Binding-site contacts:
Ligand atom N6 contacts residue LYS184 of chain 1.F at 3.0 Å (salt-bridge).
Ligand atom N1 contacts residue LEU186 of chain 1.F at 2.9 Å (h-bond).
Ligand atom C4' contacts residue ASN242 of chain 1.F at 3.7 Å.
Ligand atom O2A contacts residue LYS150 of chain 1.F at 3.2 Å (salt-bridge).
Ligand atom C5' contacts residue ASN242 of chain 1.F at 3.2 Å.
Ligand atom C2 contacts residue LEU186 of chain 1.F at 3.5 Å (hydrophobic).
Ligand atom O3A contacts residue ASN242 of chain 1.F at 3.8 Å.
Ligand atom O1B contacts residue MG1 of chain 1.V at 2.7 Å.
Ligand atom O1A contacts residue ASP318 of chain 1.F at 3.8 Å.
Ligand atom N3 contacts residue TYR185 of chain 1.F at 3.5 Å.
Ligand atom PG contacts residue GLU331 of chain 1.F at 3.3 Å.
Ligand atom N6 contacts residue GLN183 of chain 1.F at 2.8 Å (h-bond).
Ligand atom N7 contacts residue GLN183 of chain 1.F at 3.2 Å (h-bond).
Ligand atom O2G contacts residue ARG202 of chain 1.F at 3.0 Å (salt-bridge).
Ligand atom O3G contacts residue ASN333 of chain 1.F at 2.8 Å (h-bond).
Ligand atom C5 contacts residue GLN183 of chain 1.F at 3.7 Å.
Ligand atom O3' contacts residue ASN242 of chain 1.F at 3.6 Å.
Ligand atom O2A contacts residue LYS74 of chain 1.F at 3.4 Å.
Ligand atom O2G contacts residue ASP318 of chain 1.F at 2.6 Å (salt-bridge).
Ligand atom C3B contacts residue ASN242 of chain 1.F at 3.6 Å.
Ligand atom O2G contacts residue ARG222 of chain 1.F at 3.5 Å (salt-bridge).
Ligand atom O1A contacts residue GLU331 of chain 1.F at 3.4 Å.
Ligand atom C6 contacts residue GLN183 of chain 1.F at 3.7 Å.
Ligand atom O2' contacts residue THR241 of chain 1.F at 3.1 Å (h-bond).
Ligand atom C2 contacts residue LYS198 of chain 1.F at 3.3 Å.
Ligand atom O3G contacts residue GLU331 of chain 1.F at 2.2 Å (salt-bridge).
Ligand atom O1B contacts residue GLU331 of chain 1.F at 2.8 Å (salt-bridge).
Ligand atom PG contacts residue MG1 of chain 1.V at 3.8 Å.
Ligand atom O2G contacts residue GLU331 of chain 1.F at 3.3 Å (salt-bridge).
Ligand atom N3 contacts residue LYS198 of chain 1.F at 2.9 Å (salt-bridge).
Ligand atom N1 contacts residue TYR185 of chain 1.F at 3.6 Å.
Ligand atom O2G contacts residue ASN333 of chain 1.F at 3.0 Å (h-bond).
Ligand atom C2 contacts residue TYR185 of chain 1.F at 3.4 Å (hydrophobic).
Ligand atom PG contacts residue ASN333 of chain 1.F at 3.5 Å.
Ligand atom O3G contacts residue MG1 of chain 1.V at 2.2 Å.
Ligand atom C8 contacts residue LYS150 of chain 1.F at 3.4 Å.
Ligand atom N7 contacts residue LYS150 of chain 1.F at 3.3 Å (salt-bridge).
Ligand atom O3' contacts residue THR241 of chain 1.F at 2.4 Å (h-bond).
Ligand atom C3' contacts residue THR241 of chain 1.F at 3.7 Å.
Ligand atom O1B contacts residue LYS74 of chain 1.F at 3.7 Å.

Sequence of chain 1.F:
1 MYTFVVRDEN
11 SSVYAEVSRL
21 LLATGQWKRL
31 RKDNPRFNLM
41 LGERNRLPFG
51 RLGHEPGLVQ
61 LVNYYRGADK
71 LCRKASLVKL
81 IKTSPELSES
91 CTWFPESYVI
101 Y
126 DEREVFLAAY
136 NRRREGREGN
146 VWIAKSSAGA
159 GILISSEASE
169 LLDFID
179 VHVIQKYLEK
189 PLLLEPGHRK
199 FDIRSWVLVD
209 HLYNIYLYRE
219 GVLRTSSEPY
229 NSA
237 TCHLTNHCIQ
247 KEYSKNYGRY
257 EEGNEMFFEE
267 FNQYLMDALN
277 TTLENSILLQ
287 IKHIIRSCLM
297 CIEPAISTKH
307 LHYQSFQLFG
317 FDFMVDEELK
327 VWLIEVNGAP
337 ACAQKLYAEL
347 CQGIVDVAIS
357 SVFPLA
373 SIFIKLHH

The protein below binds the small molecule below.
Small molecule (SMILES): Nc1ncnc2c1ncn2[C@@H]1O[C@H](CO[P](=O)(O)O[P](=O)(O)CP(=O)(O)O)[C@@H](O)[C@H]1O